This small molecule binds to this protein.
Small molecule (SMILES): Nc1nc2c(ncn2[C@@H]2O[C@H](CO[P](=O)(O)O[P](=O)(O)NP(=O)(O)O)[C@@H](O)[C@H]2O)c(=O)[nH]1

Binding-site contacts:
Ligand atom O5' contacts residue SER26 of chain 1.A at 3.6 Å (h-bond).
Ligand atom O6 contacts residue ALA167 of chain 1.A at 3.5 Å (h-bond).
Ligand atom O3G contacts residue THR43 of chain 1.A at 2.9 Å (h-bond).
Ligand atom O3' contacts residue PHE40 of chain 1.A at 3.4 Å (h-bond).
Ligand atom C8 contacts residue SER26 of chain 1.A at 3.4 Å.
Ligand atom O2G contacts residue SER20 of chain 1.A at 2.6 Å (h-bond).
Ligand atom O1A contacts residue THR25 of chain 1.A at 3.4 Å (h-bond).
Ligand atom PB contacts residue MG1 of chain 1.F at 3.2 Å.
Ligand atom N7 contacts residue ASN135 of chain 1.A at 3.0 Å (h-bond).
Ligand atom O2' contacts residue ASN37 of chain 1.A at 2.8 Å (h-bond).
Ligand atom O2' contacts residue SER38 of chain 1.A at 3.2 Å (h-bond).
Ligand atom O6 contacts residue ALA166 of chain 1.A at 2.8 Å (h-bond).
Ligand atom N2 contacts residue LEU139 of chain 1.A at 3.5 Å.
Ligand atom O1B contacts residue VAL22 of chain 1.A at 3.4 Å (h-bond).
Ligand atom O1B contacts residue LYS24 of chain 1.A at 2.7 Å (salt-bridge).
Ligand atom C5' contacts residue GLY21 of chain 1.A at 3.5 Å.
Ligand atom O2B contacts residue MG1 of chain 1.F at 2.1 Å.
Ligand atom O2' contacts residue PHE36 of chain 1.A at 3.3 Å.
Ligand atom N3 contacts residue PHE36 of chain 1.A at 3.6 Å.
Ligand atom O3' contacts residue SER38 of chain 1.A at 2.8 Å (h-bond).
Ligand atom O2A contacts residue PHE40 of chain 1.A at 3.5 Å.
Ligand atom N3B contacts residue MG1 of chain 1.F at 3.4 Å.
Ligand atom O1A contacts residue SER26 of chain 1.A at 2.8 Å (h-bond).
Ligand atom O2G contacts residue THR42 of chain 1.A at 2.7 Å (h-bond).
Ligand atom O6 contacts residue ASP138 of chain 1.A at 3.5 Å (salt-bridge).
Ligand atom O1G contacts residue GLY79 of chain 1.A at 3.0 Å (h-bond).
Ligand atom O1A contacts residue GLY23 of chain 1.A at 3.3 Å.
Ligand atom O4' contacts residue LYS136 of chain 1.A at 3.2 Å (salt-bridge).
Ligand atom O2B contacts residue THR25 of chain 1.A at 2.9 Å (h-bond).
Ligand atom PG contacts residue MG1 of chain 1.F at 3.2 Å.
Ligand atom N1 contacts residue ASP138 of chain 1.A at 2.8 Å (salt-bridge).
Ligand atom O1G contacts residue LYS24 of chain 1.A at 2.7 Å (salt-bridge).
Ligand atom O6 contacts residue LYS136 of chain 1.A at 3.4 Å.
Ligand atom O6 contacts residue SER165 of chain 1.A at 3.4 Å.
Ligand atom N3B contacts residue GLY21 of chain 1.A at 3.1 Å (h-bond).
Ligand atom N2 contacts residue ASP138 of chain 1.A at 2.9 Å (salt-bridge).
Ligand atom O3G contacts residue MG1 of chain 1.F at 2.0 Å.
Ligand atom O1B contacts residue GLY23 of chain 1.A at 3.0 Å (h-bond).
Ligand atom O3A contacts residue GLY23 of chain 1.A at 3.3 Å (h-bond).
Ligand atom O6 contacts residue ASN135 of chain 1.A at 3.4 Å (h-bond).

Sequence of chain 1.A:
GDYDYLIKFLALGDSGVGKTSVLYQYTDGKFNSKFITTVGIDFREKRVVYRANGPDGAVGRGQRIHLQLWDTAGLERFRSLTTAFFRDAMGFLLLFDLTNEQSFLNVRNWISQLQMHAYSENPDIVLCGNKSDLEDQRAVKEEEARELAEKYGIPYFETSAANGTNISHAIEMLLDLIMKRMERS